Sequence of chain 1.A:
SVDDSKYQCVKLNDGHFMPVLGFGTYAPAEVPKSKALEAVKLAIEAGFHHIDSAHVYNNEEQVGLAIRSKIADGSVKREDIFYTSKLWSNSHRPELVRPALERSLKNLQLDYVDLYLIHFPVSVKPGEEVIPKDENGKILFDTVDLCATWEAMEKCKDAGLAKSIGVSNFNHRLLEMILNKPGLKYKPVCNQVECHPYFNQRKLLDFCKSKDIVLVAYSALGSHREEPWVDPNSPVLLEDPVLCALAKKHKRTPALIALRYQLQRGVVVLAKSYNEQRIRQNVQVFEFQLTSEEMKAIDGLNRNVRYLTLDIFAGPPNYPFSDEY

This protein binds this small molecule.
Small molecule (SMILES): C[C@]12CCC(=O)C[C@@H]1CC[C@@H]1[C@@H]2CC[C@]2(C)C(=O)CC[C@@H]12

Binding-site contacts:
Ligand atom C15 contacts residue TRP88 of chain 1.A at 3.6 Å (hydrophobic).
Ligand atom C15 contacts residue PHE313 of chain 1.A at 4.2 Å (hydrophobic).
Ligand atom C6 contacts residue VAL130 of chain 1.A at 4.4 Å (hydrophobic).
Ligand atom C18 contacts residue TRP229 of chain 1.A at 4.2 Å (hydrophobic).
Ligand atom C16 contacts residue LEU310 of chain 1.A at 3.4 Å (hydrophobic).
Ligand atom C6 contacts residue TRP229 of chain 1.A at 4.0 Å (hydrophobic).
Ligand atom C8 contacts residue TRP229 of chain 1.A at 4.1 Å (hydrophobic).
Ligand atom C8 contacts residue ILE131 of chain 1.A at 4.4 Å (hydrophobic).
Ligand atom C2 contacts residue VAL56 of chain 1.A at 3.9 Å (hydrophobic).
Ligand atom C15 contacts residue LEU310 of chain 1.A at 4.0 Å (hydrophobic).
Ligand atom C18 contacts residue LEU310 of chain 1.A at 4.3 Å (hydrophobic).
Ligand atom C19 contacts residue TYR26 of chain 1.A at 3.8 Å (hydrophobic).
Ligand atom C12 contacts residue TYR57 of chain 1.A at 4.0 Å (hydrophobic).
Ligand atom C7 contacts residue VAL56 of chain 1.A at 4.3 Å (hydrophobic).
Ligand atom C17 contacts residue LEU310 of chain 1.A at 4.1 Å (hydrophobic).
Ligand atom C7 contacts residue TRP229 of chain 1.A at 4.1 Å (hydrophobic).
Ligand atom O17 contacts residue HIS119 of chain 1.A at 3.6 Å.
Ligand atom C5 contacts residue VAL56 of chain 1.A at 4.3 Å (hydrophobic).
Ligand atom C15 contacts residue TRP229 of chain 1.A at 4.4 Å (hydrophobic).
Ligand atom C4 contacts residue VAL130 of chain 1.A at 4.0 Å (hydrophobic).
Ligand atom C1 contacts residue VAL56 of chain 1.A at 3.5 Å (hydrophobic).
Ligand atom C16 contacts residue TRP88 of chain 1.A at 3.8 Å (hydrophobic).
Ligand atom O17 contacts residue NAP1 of chain 1.C at 3.5 Å (h-bond).
Ligand atom C14 contacts residue TRP88 of chain 1.A at 4.2 Å (hydrophobic).
Ligand atom C17 contacts residue HIS119 of chain 1.A at 4.5 Å.
Ligand atom C1 contacts residue TYR26 of chain 1.A at 4.1 Å (hydrophobic).
Ligand atom C11 contacts residue TYR26 of chain 1.A at 3.5 Å (hydrophobic).
Ligand atom C5 contacts residue VAL130 of chain 1.A at 4.1 Å (hydrophobic).
Ligand atom O17 contacts residue LEU308 of chain 1.A at 4.3 Å.
Ligand atom C12 contacts residue TYR26 of chain 1.A at 4.2 Å (hydrophobic).
Ligand atom C12 contacts residue VAL56 of chain 1.A at 4.2 Å (hydrophobic).
Ligand atom C7 contacts residue ILE131 of chain 1.A at 3.0 Å (hydrophobic).
Ligand atom C6 contacts residue ILE131 of chain 1.A at 3.1 Å (hydrophobic).
Ligand atom C9 contacts residue VAL56 of chain 1.A at 4.1 Å (hydrophobic).
Ligand atom C19 contacts residue TRP229 of chain 1.A at 3.8 Å (hydrophobic).